Sequence of chain 34.E:
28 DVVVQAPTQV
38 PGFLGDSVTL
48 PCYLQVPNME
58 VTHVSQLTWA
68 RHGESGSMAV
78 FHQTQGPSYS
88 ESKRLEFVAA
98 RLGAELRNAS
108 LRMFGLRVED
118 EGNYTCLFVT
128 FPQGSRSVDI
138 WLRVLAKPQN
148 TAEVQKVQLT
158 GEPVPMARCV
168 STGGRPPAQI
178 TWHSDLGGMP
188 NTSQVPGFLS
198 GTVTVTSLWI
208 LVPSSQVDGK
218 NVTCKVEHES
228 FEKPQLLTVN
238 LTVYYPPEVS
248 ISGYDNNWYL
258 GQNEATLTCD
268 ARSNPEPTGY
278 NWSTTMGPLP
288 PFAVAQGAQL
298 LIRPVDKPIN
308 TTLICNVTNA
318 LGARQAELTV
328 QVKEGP

Binding-site contacts:
Ligand atom O5 contacts residue NAG1 of chain 34.J at 4.1 Å.
Ligand atom C5 contacts residue ASN218 of chain 34.E at 3.6 Å.
Ligand atom O7 contacts residue ASN218 of chain 34.E at 2.3 Å (h-bond).
Ligand atom O5 contacts residue THR235 of chain 34.E at 4.4 Å.
Ligand atom C1 contacts residue NAG1 of chain 34.J at 3.7 Å.
Ligand atom C2 contacts residue ASN218 of chain 34.E at 2.3 Å.
Ligand atom C3 contacts residue ASN218 of chain 34.E at 3.7 Å.
Ligand atom C7 contacts residue ASN218 of chain 34.E at 2.9 Å.
Ligand atom O5 contacts residue ASN218 of chain 34.E at 2.3 Å (h-bond).
Ligand atom N2 contacts residue ASN218 of chain 34.E at 2.9 Å (h-bond).
Ligand atom C1 contacts residue ASN218 of chain 34.E at 1.4 Å.
Ligand atom C8 contacts residue ASN218 of chain 34.E at 4.3 Å.
Ligand atom C4 contacts residue ASN218 of chain 34.E at 4.1 Å.
Ligand atom C5 contacts residue NAG1 of chain 34.J at 4.3 Å.

This small molecule binds to this protein.
Small molecule (SMILES): CC(=O)N[C@H]1[C@H](O[C@H]2[C@H](O)[C@@H](NC(C)=O)CO[C@@H]2CO)O[C@H](CO)[C@@H](O)[C@@H]1O